Sequence of chain 1.C:
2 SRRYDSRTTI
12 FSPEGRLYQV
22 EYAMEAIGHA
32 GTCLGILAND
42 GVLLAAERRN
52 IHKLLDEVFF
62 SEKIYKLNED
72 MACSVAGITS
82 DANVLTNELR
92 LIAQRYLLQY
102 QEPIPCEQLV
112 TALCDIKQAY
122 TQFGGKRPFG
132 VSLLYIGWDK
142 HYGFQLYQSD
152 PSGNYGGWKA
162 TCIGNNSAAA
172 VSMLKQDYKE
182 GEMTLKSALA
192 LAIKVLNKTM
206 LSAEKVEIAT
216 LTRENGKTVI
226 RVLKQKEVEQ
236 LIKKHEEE

A small-molecule ligand and the protein it binds are described below.
Small molecule (SMILES): C[C@H](N)C(=O)N[C@@H](CO)C(=O)N[C@@H](Cc1ccc(O)cc1)C(=O)N[C@@H](Cc1ccc(O)cc1)C(=O)N[C@@H](C)C(=O)O

Sequence of chain 1.D:
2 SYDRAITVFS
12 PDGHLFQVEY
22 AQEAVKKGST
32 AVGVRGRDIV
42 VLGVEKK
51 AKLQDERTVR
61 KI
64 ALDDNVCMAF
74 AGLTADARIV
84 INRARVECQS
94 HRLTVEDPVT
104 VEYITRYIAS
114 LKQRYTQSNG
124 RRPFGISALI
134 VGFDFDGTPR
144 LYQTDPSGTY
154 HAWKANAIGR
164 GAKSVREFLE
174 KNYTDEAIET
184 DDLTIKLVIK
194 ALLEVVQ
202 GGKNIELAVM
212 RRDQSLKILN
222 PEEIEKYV

Binding-site contacts:
Ligand atom OH contacts residue ARG17 of chain 1.C at 3.6 Å.
Ligand atom N contacts residue THR77 of chain 1.D at 3.5 Å.
Ligand atom OH contacts residue GLY16 of chain 1.C at 2.8 Å (h-bond).
Ligand atom C contacts residue THR77 of chain 1.D at 3.5 Å.
Ligand atom O contacts residue ASN155 of chain 1.C at 3.6 Å.
Ligand atom C contacts residue GLY75 of chain 1.D at 3.8 Å.
Ligand atom O contacts residue THR77 of chain 1.D at 3.6 Å (h-bond).
Ligand atom OH contacts residue GLU22 of chain 1.C at 2.8 Å (salt-bridge).
Ligand atom O contacts residue PHE73 of chain 1.D at 3.9 Å.
Ligand atom C contacts residue SER30 of chain 1.D at 3.4 Å.
Ligand atom N contacts residue GLY75 of chain 1.D at 3.0 Å (h-bond).
Ligand atom CA contacts residue SER30 of chain 1.D at 3.6 Å.
Ligand atom OXT contacts residue PHE73 of chain 1.D at 3.9 Å.
Ligand atom C contacts residue GLY75 of chain 1.D at 3.6 Å.
Ligand atom CD1 contacts residue LEU76 of chain 1.D at 3.6 Å (hydrophobic).
Ligand atom CB contacts residue ASN155 of chain 1.C at 3.5 Å.
Ligand atom CZ contacts residue GLY16 of chain 1.C at 3.7 Å.
Ligand atom CB contacts residue GLY75 of chain 1.D at 3.9 Å.
Ligand atom O contacts residue ASN155 of chain 1.C at 3.8 Å.
Ligand atom O contacts residue LEU76 of chain 1.D at 3.6 Å.
Ligand atom CE2 contacts residue ALA25 of chain 1.D at 3.7 Å (hydrophobic).
Ligand atom CD2 contacts residue LYS28 of chain 1.D at 3.6 Å.
Ligand atom O contacts residue ALA74 of chain 1.D at 3.4 Å.
Ligand atom CZ contacts residue GLU22 of chain 1.C at 3.8 Å.
Ligand atom CE1 contacts residue LEU76 of chain 1.D at 3.7 Å (hydrophobic).
Ligand atom CD2 contacts residue ALA25 of chain 1.D at 3.4 Å (hydrophobic).
Ligand atom CB contacts residue THR77 of chain 1.D at 3.6 Å.
Ligand atom OH contacts residue LEU18 of chain 1.C at 3.3 Å (h-bond).
Ligand atom CB contacts residue LYS28 of chain 1.D at 3.9 Å.
Ligand atom CE2 contacts residue LEU76 of chain 1.D at 3.8 Å (hydrophobic).
Ligand atom CB contacts residue LYS61 of chain 1.D at 3.3 Å.
Ligand atom CA contacts residue ASN155 of chain 1.C at 3.3 Å.
Ligand atom O contacts residue GLY75 of chain 1.D at 2.7 Å (h-bond).
Ligand atom OXT contacts residue SER30 of chain 1.D at 3.2 Å.
Ligand atom CB contacts residue SER153 of chain 1.C at 3.4 Å.
Ligand atom C contacts residue ASN155 of chain 1.C at 3.7 Å.
Ligand atom CE2 contacts residue LYS28 of chain 1.D at 3.7 Å.
Ligand atom CA contacts residue GLY75 of chain 1.D at 3.4 Å.
Ligand atom O contacts residue GLY29 of chain 1.D at 3.8 Å.
Ligand atom CE2 contacts residue GLY16 of chain 1.C at 3.8 Å.